The protein below binds the small molecule below.
Small molecule (SMILES): N[C@@H](Cn1oc(=O)[nH]c1=O)C(=O)O

Binding-site contacts:
Ligand atom O17 contacts residue SER139 of chain 1.A at 2.8 Å (h-bond).
Ligand atom C03 contacts residue LEU135 of chain 1.A at 3.9 Å (hydrophobic).
Ligand atom NP3 contacts residue GLU190 of chain 1.A at 2.9 Å (salt-bridge).
Ligand atom O19 contacts residue GLU190 of chain 1.A at 2.9 Å (salt-bridge).
Ligand atom N14 contacts residue LEU135 of chain 1.A at 3.5 Å.
Ligand atom O17 contacts residue ARG93 of chain 1.A at 2.8 Å (salt-bridge).
Ligand atom O20 contacts residue GLU190 of chain 1.A at 3.3 Å (salt-bridge).
Ligand atom O18 contacts residue SER139 of chain 1.A at 3.2 Å (h-bond).
Ligand atom O19 contacts residue MET193 of chain 1.A at 4.0 Å.
Ligand atom NP3 contacts residue TYR217 of chain 1.A at 3.8 Å.
Ligand atom O16 contacts residue TYR58 of chain 1.A at 3.5 Å.
Ligand atom C02 contacts residue GLU190 of chain 1.A at 3.3 Å.
Ligand atom C01 contacts residue SER139 of chain 1.A at 3.2 Å.
Ligand atom NP3 contacts residue TYR58 of chain 1.A at 4.0 Å.
Ligand atom N15 contacts residue GLU190 of chain 1.A at 3.9 Å.
Ligand atom O20 contacts residue MET193 of chain 1.A at 3.6 Å.
Ligand atom C04 contacts residue LEU135 of chain 1.A at 3.8 Å (hydrophobic).
Ligand atom O16 contacts residue ARG93 of chain 1.A at 2.8 Å (salt-bridge).
Ligand atom C01 contacts residue ARG93 of chain 1.A at 3.5 Å.
Ligand atom O16 contacts residue SER139 of chain 1.A at 3.8 Å.
Ligand atom C01 contacts residue TYR58 of chain 1.A at 3.7 Å (hydrophobic).
Ligand atom O18 contacts residue THR140 of chain 1.A at 3.0 Å (h-bond).
Ligand atom C01 contacts residue THR88 of chain 1.A at 3.6 Å.
Ligand atom N14 contacts residue GLU190 of chain 1.A at 3.9 Å.
Ligand atom C02 contacts residue THR88 of chain 1.A at 3.4 Å.
Ligand atom C05 contacts residue GLU190 of chain 1.A at 3.5 Å.
Ligand atom C05 contacts residue THR140 of chain 1.A at 3.9 Å.
Ligand atom N15 contacts residue THR140 of chain 1.A at 2.8 Å (h-bond).
Ligand atom O18 contacts residue GLY138 of chain 1.A at 3.5 Å.
Ligand atom O19 contacts residue LEU189 of chain 1.A at 3.5 Å.
Ligand atom O16 contacts residue THR88 of chain 1.A at 3.0 Å (h-bond).
Ligand atom O17 contacts residue TYR58 of chain 1.A at 3.5 Å.
Ligand atom C03 contacts residue TYR58 of chain 1.A at 3.5 Å (hydrophobic).
Ligand atom O16 contacts residue LEU87 of chain 1.A at 3.7 Å.
Ligand atom O17 contacts residue GLY138 of chain 1.A at 3.4 Å.
Ligand atom NP3 contacts residue THR88 of chain 1.A at 2.9 Å (h-bond).
Ligand atom O16 contacts residue PRO86 of chain 1.A at 3.8 Å.
Ligand atom NP3 contacts residue PRO86 of chain 1.A at 2.9 Å (h-bond).
Ligand atom C02 contacts residue SER139 of chain 1.A at 3.2 Å.
Ligand atom C04 contacts residue THR140 of chain 1.A at 3.3 Å.

Sequence of chain 1.A:
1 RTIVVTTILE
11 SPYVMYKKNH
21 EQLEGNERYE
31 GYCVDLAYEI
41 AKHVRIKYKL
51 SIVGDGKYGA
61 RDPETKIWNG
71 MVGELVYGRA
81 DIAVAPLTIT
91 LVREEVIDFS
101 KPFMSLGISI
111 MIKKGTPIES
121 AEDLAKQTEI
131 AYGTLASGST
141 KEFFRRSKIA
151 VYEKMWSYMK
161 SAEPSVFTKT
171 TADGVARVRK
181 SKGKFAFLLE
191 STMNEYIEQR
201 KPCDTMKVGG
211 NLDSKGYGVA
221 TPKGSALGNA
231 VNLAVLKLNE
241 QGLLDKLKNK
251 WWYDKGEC